Binding-site contacts:
Ligand atom C1 contacts residue ASN355 of chain 1.B at 1.4 Å.
Ligand atom O5 contacts residue ASN355 of chain 1.B at 2.3 Å (h-bond).
Ligand atom C4 contacts residue ASN355 of chain 1.B at 4.2 Å.
Ligand atom C3 contacts residue ASN355 of chain 1.B at 3.8 Å.
Ligand atom C7 contacts residue ASN355 of chain 1.B at 3.1 Å.
Ligand atom C6 contacts residue SER357 of chain 1.B at 4.3 Å.
Ligand atom C5 contacts residue SER357 of chain 1.B at 3.9 Å.
Ligand atom O5 contacts residue SER357 of chain 1.B at 3.4 Å (h-bond).
Ligand atom O7 contacts residue ASN355 of chain 1.B at 3.8 Å.
Ligand atom C7 contacts residue ARG387 of chain 1.B at 4.4 Å.
Ligand atom C2 contacts residue ASN355 of chain 1.B at 2.5 Å.
Ligand atom C8 contacts residue ASN355 of chain 1.B at 3.5 Å.
Ligand atom C5 contacts residue ASN355 of chain 1.B at 3.6 Å.
Ligand atom C8 contacts residue ARG387 of chain 1.B at 4.1 Å.
Ligand atom N2 contacts residue ASN355 of chain 1.B at 2.7 Å (h-bond).
Ligand atom O7 contacts residue ARG387 of chain 1.B at 3.8 Å.
Ligand atom C1 contacts residue SER357 of chain 1.B at 3.6 Å.

A protein and the small-molecule ligand that binds it are described below.
Small molecule (SMILES): CC(=O)N[C@H]1[C@H](O[C@H]2[C@H](O)[C@@H](NC(C)=O)CO[C@@H]2CO)O[C@H](CO)[C@@H](O)[C@@H]1O

Sequence of chain 1.B:
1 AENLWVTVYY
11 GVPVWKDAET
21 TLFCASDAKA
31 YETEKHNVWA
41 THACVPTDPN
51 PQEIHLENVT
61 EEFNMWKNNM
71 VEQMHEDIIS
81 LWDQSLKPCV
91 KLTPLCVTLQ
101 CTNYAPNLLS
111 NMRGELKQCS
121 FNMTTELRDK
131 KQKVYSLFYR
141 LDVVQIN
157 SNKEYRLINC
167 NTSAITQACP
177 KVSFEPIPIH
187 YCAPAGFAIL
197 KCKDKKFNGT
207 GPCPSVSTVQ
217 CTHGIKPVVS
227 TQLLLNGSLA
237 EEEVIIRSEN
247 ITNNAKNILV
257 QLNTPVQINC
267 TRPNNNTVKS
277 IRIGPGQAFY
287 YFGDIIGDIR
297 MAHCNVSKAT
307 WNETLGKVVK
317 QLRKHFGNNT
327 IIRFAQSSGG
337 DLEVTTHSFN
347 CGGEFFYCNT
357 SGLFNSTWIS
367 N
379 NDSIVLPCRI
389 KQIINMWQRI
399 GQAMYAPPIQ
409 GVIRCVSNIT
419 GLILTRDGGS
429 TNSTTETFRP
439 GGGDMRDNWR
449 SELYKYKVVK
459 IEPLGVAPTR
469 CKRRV